Binding-site contacts:
Ligand atom O5 contacts residue SER156 of chain 44.A at 3.9 Å.
Ligand atom C3 contacts residue ASN154 of chain 44.A at 3.9 Å.
Ligand atom O5 contacts residue ASN154 of chain 44.A at 2.4 Å (h-bond).
Ligand atom C2 contacts residue ASN154 of chain 44.A at 2.5 Å.
Ligand atom C1 contacts residue ASN154 of chain 44.A at 1.4 Å.
Ligand atom C5 contacts residue ASN154 of chain 44.A at 3.6 Å.
Ligand atom N2 contacts residue SER156 of chain 44.A at 4.2 Å.
Ligand atom C8 contacts residue ASN154 of chain 44.A at 3.9 Å.
Ligand atom O7 contacts residue ASN154 of chain 44.A at 3.6 Å.
Ligand atom C5 contacts residue SER156 of chain 44.A at 3.9 Å.
Ligand atom C4 contacts residue ASN154 of chain 44.A at 4.2 Å.
Ligand atom C1 contacts residue SER156 of chain 44.A at 3.3 Å.
Ligand atom C2 contacts residue SER156 of chain 44.A at 4.3 Å.
Ligand atom N2 contacts residue ASN154 of chain 44.A at 3.0 Å (h-bond).
Ligand atom C7 contacts residue ASN154 of chain 44.A at 3.4 Å.

This protein binds this small molecule.
Small molecule (SMILES): CC(=O)N[C@@H]1[C@@H](O)[C@H](O)[C@@H](CO)O[C@H]1O

Sequence of chain 44.A:
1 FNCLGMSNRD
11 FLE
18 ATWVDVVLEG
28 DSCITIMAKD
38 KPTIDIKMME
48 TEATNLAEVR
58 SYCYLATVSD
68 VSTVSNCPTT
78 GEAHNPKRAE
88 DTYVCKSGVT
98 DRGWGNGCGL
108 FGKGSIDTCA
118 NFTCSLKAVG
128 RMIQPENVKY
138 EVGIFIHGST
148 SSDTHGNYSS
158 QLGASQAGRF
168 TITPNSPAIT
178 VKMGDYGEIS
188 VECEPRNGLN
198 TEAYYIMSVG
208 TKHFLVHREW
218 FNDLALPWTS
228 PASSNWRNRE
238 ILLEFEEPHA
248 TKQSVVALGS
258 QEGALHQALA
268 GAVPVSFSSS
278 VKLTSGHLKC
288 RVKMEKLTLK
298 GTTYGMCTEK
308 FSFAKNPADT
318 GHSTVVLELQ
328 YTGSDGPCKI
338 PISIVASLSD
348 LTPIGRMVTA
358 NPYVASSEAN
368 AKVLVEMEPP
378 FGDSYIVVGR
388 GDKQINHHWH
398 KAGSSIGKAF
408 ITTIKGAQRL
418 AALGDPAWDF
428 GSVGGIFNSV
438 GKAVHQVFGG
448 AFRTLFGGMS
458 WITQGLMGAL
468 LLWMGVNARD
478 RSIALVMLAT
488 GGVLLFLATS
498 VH